Sequence of chain 1.K:
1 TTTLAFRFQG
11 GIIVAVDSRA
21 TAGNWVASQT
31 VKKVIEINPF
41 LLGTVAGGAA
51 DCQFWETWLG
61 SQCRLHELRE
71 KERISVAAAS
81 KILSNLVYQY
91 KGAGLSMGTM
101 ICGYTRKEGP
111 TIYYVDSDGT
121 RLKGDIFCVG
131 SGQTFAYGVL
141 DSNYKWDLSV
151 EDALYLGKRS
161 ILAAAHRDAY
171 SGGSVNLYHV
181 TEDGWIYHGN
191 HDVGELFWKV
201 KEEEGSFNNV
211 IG

This small molecule binds to this protein.
Small molecule (SMILES): CC(C)C[C@H](NC(=O)[C@H](CCc1ccccc1)NC(=O)CN1CCOCC1)C(=O)N[C@@H](Cc1ccccc1)C(=O)N[C@@H](CC(C)C)[C@@H](O)[C@H](C)CO

Sequence of chain 1.L:
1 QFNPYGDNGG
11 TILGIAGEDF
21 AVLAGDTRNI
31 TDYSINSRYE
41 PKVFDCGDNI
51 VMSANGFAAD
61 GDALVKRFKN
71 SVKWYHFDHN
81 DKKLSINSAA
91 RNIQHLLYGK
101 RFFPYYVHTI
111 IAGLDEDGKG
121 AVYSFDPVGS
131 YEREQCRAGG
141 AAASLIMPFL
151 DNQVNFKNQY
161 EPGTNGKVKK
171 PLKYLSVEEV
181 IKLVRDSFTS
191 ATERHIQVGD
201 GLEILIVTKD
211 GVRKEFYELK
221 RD

Binding-site contacts:
Ligand atom O48 contacts residue THR1 of chain 1.K at 2.3 Å (h-bond).
Ligand atom C31 contacts residue THR21 of chain 1.K at 3.7 Å.
Ligand atom O60 contacts residue MES1 of chain 1.JA at 2.4 Å (h-bond).
Ligand atom O29 contacts residue ALA49 of chain 1.K at 3.1 Å (h-bond).
Ligand atom C58 contacts residue ARG19 of chain 1.K at 3.4 Å.
Ligand atom O48 contacts residue MES1 of chain 1.JA at 3.0 Å (h-bond).
Ligand atom C28 contacts residue THR21 of chain 1.K at 3.7 Å.
Ligand atom C23 contacts residue THR21 of chain 1.K at 3.5 Å.
Ligand atom C43 contacts residue THR1 of chain 1.K at 2.7 Å.
Ligand atom C5 contacts residue HIS108 of chain 1.L at 3.6 Å.
Ligand atom C42 contacts residue THR1 of chain 1.K at 2.4 Å.
Ligand atom C11 contacts residue ASP126 of chain 1.L at 3.5 Å.
Ligand atom C43 contacts residue GLY47 of chain 1.K at 3.3 Å.
Ligand atom C47 contacts residue THR1 of chain 1.K at 1.4 Å.
Ligand atom C59 contacts residue THR1 of chain 1.K at 2.5 Å.
Ligand atom O40 contacts residue THR21 of chain 1.K at 3.0 Å (h-bond).
Ligand atom O1 contacts residue HIS108 of chain 1.L at 3.2 Å.
Ligand atom O9 contacts residue PRO127 of chain 1.L at 3.4 Å.
Ligand atom O48 contacts residue GLY47 of chain 1.K at 3.0 Å (h-bond).
Ligand atom C12 contacts residue ASP126 of chain 1.L at 3.1 Å.
Ligand atom C59 contacts residue MES1 of chain 1.JA at 3.6 Å.
Ligand atom C45 contacts residue VAL45 of chain 1.K at 3.4 Å (hydrophobic).
Ligand atom C3 contacts residue HIS108 of chain 1.L at 3.7 Å.
Ligand atom C27 contacts residue ALA27 of chain 1.K at 3.3 Å (hydrophobic).
Ligand atom C39 contacts residue GLY47 of chain 1.K at 3.6 Å.
Ligand atom O40 contacts residue ALA20 of chain 1.K at 3.3 Å.
Ligand atom O60 contacts residue THR1 of chain 1.K at 3.0 Å (h-bond).
Ligand atom C46 contacts residue ALA49 of chain 1.K at 3.6 Å (hydrophobic).
Ligand atom C58 contacts residue THR1 of chain 1.K at 2.5 Å.
Ligand atom C31 contacts residue GLY47 of chain 1.K at 3.5 Å.
Ligand atom N41 contacts residue THR1 of chain 1.K at 3.6 Å.
Ligand atom N30 contacts residue THR21 of chain 1.K at 2.8 Å (h-bond).
Ligand atom C58 contacts residue TYR170 of chain 1.K at 3.1 Å (hydrophobic).
Ligand atom C18 contacts residue ARG101 of chain 1.L at 3.7 Å.
Ligand atom C51 contacts residue TYR170 of chain 1.K at 3.5 Å (hydrophobic).
Ligand atom C51 contacts residue THR1 of chain 1.K at 1.5 Å.
Ligand atom N22 contacts residue ASP126 of chain 1.L at 3.3 Å (salt-bridge).
Ligand atom N41 contacts residue GLY47 of chain 1.K at 2.9 Å (h-bond).
Ligand atom O9 contacts residue HIS108 of chain 1.L at 3.3 Å (h-bond).
Ligand atom C44 contacts residue THR1 of chain 1.K at 3.6 Å.